Binding-site contacts:
Ligand atom N2 contacts residue ASN165 of chain 1.C at 2.8 Å (h-bond).
Ligand atom O7 contacts residue ASN165 of chain 1.C at 3.1 Å (h-bond).
Ligand atom C4 contacts residue ASN165 of chain 1.C at 4.3 Å.
Ligand atom C3 contacts residue ASN165 of chain 1.C at 3.8 Å.
Ligand atom C5 contacts residue ASN165 of chain 1.C at 3.6 Å.
Ligand atom C1 contacts residue ASN165 of chain 1.C at 1.4 Å.
Ligand atom O5 contacts residue ASN165 of chain 1.C at 2.4 Å (h-bond).
Ligand atom C2 contacts residue ASN165 of chain 1.C at 2.5 Å.
Ligand atom C7 contacts residue ASN165 of chain 1.C at 3.3 Å.

Sequence of chain 1.C:
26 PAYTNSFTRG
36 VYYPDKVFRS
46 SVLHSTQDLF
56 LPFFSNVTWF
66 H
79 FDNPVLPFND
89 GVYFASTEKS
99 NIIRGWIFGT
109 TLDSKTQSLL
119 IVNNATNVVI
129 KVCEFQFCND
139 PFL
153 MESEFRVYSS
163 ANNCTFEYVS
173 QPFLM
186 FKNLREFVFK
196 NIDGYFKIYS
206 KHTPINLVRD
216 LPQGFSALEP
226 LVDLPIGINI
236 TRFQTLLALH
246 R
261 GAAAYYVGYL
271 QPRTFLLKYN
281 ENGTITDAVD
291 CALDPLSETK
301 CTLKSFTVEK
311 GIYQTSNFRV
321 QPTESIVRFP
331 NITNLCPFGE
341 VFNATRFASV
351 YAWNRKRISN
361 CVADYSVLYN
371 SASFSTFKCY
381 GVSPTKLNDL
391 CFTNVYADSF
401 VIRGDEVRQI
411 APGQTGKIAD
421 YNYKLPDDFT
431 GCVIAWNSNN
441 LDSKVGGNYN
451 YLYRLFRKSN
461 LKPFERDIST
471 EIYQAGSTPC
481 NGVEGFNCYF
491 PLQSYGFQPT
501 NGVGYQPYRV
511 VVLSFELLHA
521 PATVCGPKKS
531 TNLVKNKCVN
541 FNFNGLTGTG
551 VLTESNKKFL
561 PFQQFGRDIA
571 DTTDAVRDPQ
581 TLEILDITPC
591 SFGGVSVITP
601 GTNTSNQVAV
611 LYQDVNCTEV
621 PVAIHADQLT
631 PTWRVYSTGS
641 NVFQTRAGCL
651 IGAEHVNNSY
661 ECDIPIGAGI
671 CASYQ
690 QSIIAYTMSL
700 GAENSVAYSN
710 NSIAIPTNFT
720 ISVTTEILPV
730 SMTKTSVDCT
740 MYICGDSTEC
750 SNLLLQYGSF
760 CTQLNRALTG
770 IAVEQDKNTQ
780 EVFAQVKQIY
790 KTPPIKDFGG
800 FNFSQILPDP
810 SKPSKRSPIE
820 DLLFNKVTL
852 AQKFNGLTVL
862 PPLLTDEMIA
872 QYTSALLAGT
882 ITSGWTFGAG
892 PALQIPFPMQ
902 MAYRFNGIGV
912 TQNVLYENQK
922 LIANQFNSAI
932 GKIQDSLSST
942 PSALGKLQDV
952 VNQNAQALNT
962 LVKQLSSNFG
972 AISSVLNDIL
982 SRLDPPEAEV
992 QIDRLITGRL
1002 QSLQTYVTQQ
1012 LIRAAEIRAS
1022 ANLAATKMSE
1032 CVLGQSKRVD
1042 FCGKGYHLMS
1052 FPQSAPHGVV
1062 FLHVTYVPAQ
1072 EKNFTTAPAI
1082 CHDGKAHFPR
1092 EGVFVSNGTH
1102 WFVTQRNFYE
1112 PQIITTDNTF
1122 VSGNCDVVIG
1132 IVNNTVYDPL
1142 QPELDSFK

The small molecule below binds the protein below.
Small molecule (SMILES): CC(=O)N[C@@H]1[C@@H](O)[C@H](O)[C@@H](CO)O[C@H]1O